Binding-site contacts:
Ligand atom O3 contacts residue ARG115 of chain 1.B at 2.9 Å (salt-bridge).
Ligand atom O2 contacts residue LYS107 of chain 1.A at 4.3 Å.
Ligand atom N2 contacts residue VAL123 of chain 1.A at 4.2 Å.
Ligand atom C5 contacts residue PHE120 of chain 1.B at 4.3 Å (hydrophobic).
Ligand atom C2 contacts residue ARG71 of chain 1.B at 3.6 Å.
Ligand atom N2 contacts residue ARG109 of chain 1.A at 2.9 Å (salt-bridge).
Ligand atom C1 contacts residue PHE73 of chain 1.B at 4.3 Å (hydrophobic).
Ligand atom N1 contacts residue VAL72 of chain 1.B at 4.0 Å.
Ligand atom O2 contacts residue GLU122 of chain 1.B at 2.8 Å (salt-bridge).
Ligand atom C3 contacts residue VAL72 of chain 1.B at 3.5 Å (hydrophobic).
Ligand atom C6 contacts residue VAL123 of chain 1.A at 4.2 Å (hydrophobic).
Ligand atom C1 contacts residue VAL72 of chain 1.B at 3.8 Å (hydrophobic).
Ligand atom C1 contacts residue ARG71 of chain 1.B at 3.9 Å.
Ligand atom C6 contacts residue ARG109 of chain 1.A at 3.9 Å.
Ligand atom O1 contacts residue LYS107 of chain 1.A at 2.7 Å (salt-bridge).
Ligand atom O4 contacts residue ARG71 of chain 1.B at 3.5 Å.
Ligand atom O4 contacts residue VAL72 of chain 1.B at 2.9 Å (h-bond).
Ligand atom O3 contacts residue VAL72 of chain 1.B at 3.5 Å.
Ligand atom C2 contacts residue GLU122 of chain 1.B at 3.9 Å.
Ligand atom C2 contacts residue PHE73 of chain 1.B at 4.3 Å (hydrophobic).
Ligand atom C6 contacts residue LEU81 of chain 1.A at 4.3 Å (hydrophobic).
Ligand atom C1 contacts residue PHE120 of chain 1.B at 4.0 Å (hydrophobic).
Ligand atom O1 contacts residue ARG71 of chain 1.B at 3.4 Å.
Ligand atom C5 contacts residue VAL123 of chain 1.A at 3.5 Å (hydrophobic).
Ligand atom C3 contacts residue ASP114 of chain 1.B at 3.4 Å.
Ligand atom C4 contacts residue ASP114 of chain 1.B at 3.9 Å.
Ligand atom N2 contacts residue LEU81 of chain 1.A at 4.0 Å.
Ligand atom C5 contacts residue ARG109 of chain 1.A at 4.3 Å.
Ligand atom C4 contacts residue VAL72 of chain 1.B at 3.2 Å (hydrophobic).
Ligand atom O4 contacts residue ARG115 of chain 1.B at 2.8 Å (salt-bridge).
Ligand atom C3 contacts residue PHE120 of chain 1.B at 3.8 Å (hydrophobic).
Ligand atom C2 contacts residue LYS107 of chain 1.A at 3.8 Å.
Ligand atom N1 contacts residue VAL123 of chain 1.A at 4.5 Å.
Ligand atom O2 contacts residue PHE73 of chain 1.B at 3.6 Å.
Ligand atom O3 contacts residue ASP114 of chain 1.B at 3.4 Å.
Ligand atom O4 contacts residue PRO70 of chain 1.B at 4.2 Å.
Ligand atom O2 contacts residue ARG71 of chain 1.B at 3.0 Å (salt-bridge).
Ligand atom C4 contacts residue ARG115 of chain 1.B at 3.6 Å.
Ligand atom N1 contacts residue PHE120 of chain 1.B at 3.4 Å.

Sequence of chain 1.A:
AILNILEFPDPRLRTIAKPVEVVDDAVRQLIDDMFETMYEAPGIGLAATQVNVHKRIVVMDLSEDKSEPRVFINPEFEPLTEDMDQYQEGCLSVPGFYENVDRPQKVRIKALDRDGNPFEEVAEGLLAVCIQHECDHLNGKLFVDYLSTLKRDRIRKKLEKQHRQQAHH

A small-molecule ligand and the protein it binds are described below.
Small molecule (SMILES): NC(=O)CN(CC(=O)O)CC(=O)O

Sequence of chain 1.B:
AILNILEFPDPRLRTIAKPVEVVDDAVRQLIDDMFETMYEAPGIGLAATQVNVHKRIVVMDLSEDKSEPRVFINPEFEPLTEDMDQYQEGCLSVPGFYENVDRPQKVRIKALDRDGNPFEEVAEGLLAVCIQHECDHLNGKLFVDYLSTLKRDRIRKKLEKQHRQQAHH